A small-molecule ligand and the protein it binds are described below.
Small molecule (SMILES): CC(C)C[C@H](NC(=O)[C@H](CCCN=C(N)N)NC(=O)[C@H](CCCNC(=N)NCCCN)NC(=O)[C@@H](NC(=O)[C@H](CO)NC(=O)[C@H](CC(C)C)NC(=O)[C@H](CC(=O)O)NC(=O)[C@H](Cc1ccccc1)NC(=O)[C@@H](N)CCC(N)=O)[C@@H](C)O)C(=O)N[C@H](C=O)CCCCN

Binding-site contacts:
Ligand atom O contacts residue GLN38 of chain 1.C at 3.5 Å.
Ligand atom NH2 contacts residue ASP85 of chain 1.C at 2.8 Å (salt-bridge).
Ligand atom CB contacts residue GLU154 of chain 1.D at 3.2 Å.
Ligand atom CD contacts residue THR40 of chain 1.C at 3.5 Å.
Ligand atom CG contacts residue TYR87 of chain 1.C at 3.4 Å (hydrophobic).
Ligand atom CG2 contacts residue PRO173 of chain 1.D at 3.6 Å (hydrophobic).
Ligand atom CA contacts residue ASP85 of chain 1.C at 3.3 Å.
Ligand atom C02 contacts residue GLN111 of chain 1.D at 3.7 Å.
Ligand atom C contacts residue ASP85 of chain 1.C at 3.5 Å.
Ligand atom CD contacts residue ASP85 of chain 1.C at 3.6 Å.
Ligand atom CD2 contacts residue TYR87 of chain 1.C at 3.3 Å (hydrophobic).
Ligand atom CD2 contacts residue ILE92 of chain 1.D at 3.6 Å (hydrophobic).
Ligand atom CG contacts residue ILE92 of chain 1.D at 3.6 Å (hydrophobic).
Ligand atom CG contacts residue THR40 of chain 1.C at 3.5 Å.
Ligand atom NH1 contacts residue GLN111 of chain 1.D at 3.0 Å (h-bond).
Ligand atom CZ contacts residue ASP85 of chain 1.C at 3.6 Å.
Ligand atom OG contacts residue GLU154 of chain 1.D at 3.0 Å (salt-bridge).
Ligand atom CD contacts residue GLY42 of chain 1.C at 3.3 Å.
Ligand atom CG contacts residue ASP85 of chain 1.C at 3.6 Å.
Ligand atom N contacts residue ASP85 of chain 1.C at 2.8 Å (salt-bridge).
Ligand atom O contacts residue LYS103 of chain 1.C at 3.0 Å (salt-bridge).
Ligand atom O contacts residue ASN41 of chain 1.C at 2.8 Å (h-bond).
Ligand atom NE contacts residue ILE92 of chain 1.D at 3.3 Å.
Ligand atom NH2 contacts residue ALA84 of chain 1.C at 3.1 Å.
Ligand atom O contacts residue ASN41 of chain 1.C at 3.4 Å (h-bond).
Ligand atom NH1 contacts residue GLY42 of chain 1.C at 3.4 Å (h-bond).
Ligand atom CE2 contacts residue GLN39 of chain 1.D at 3.6 Å.
Ligand atom CG contacts residue PRO41 of chain 1.D at 3.6 Å (hydrophobic).
Ligand atom NH1 contacts residue TYR94 of chain 1.D at 3.5 Å (h-bond).
Ligand atom CD1 contacts residue THR90 of chain 1.D at 3.4 Å.
Ligand atom CZ contacts residue GLN39 of chain 1.D at 3.4 Å.
Ligand atom NH1 contacts residue THR40 of chain 1.C at 3.2 Å (h-bond).
Ligand atom CZ contacts residue GLN111 of chain 1.D at 3.4 Å.
Ligand atom NH2 contacts residue GLN111 of chain 1.D at 2.6 Å (h-bond).
Ligand atom NE contacts residue ASP85 of chain 1.C at 2.8 Å (salt-bridge).
Ligand atom CB contacts residue SER40 of chain 1.D at 3.6 Å.
Ligand atom NE2 contacts residue PRO41 of chain 1.D at 3.4 Å.
Ligand atom CE1 contacts residue GLN39 of chain 1.D at 3.2 Å.
Ligand atom O contacts residue PRO41 of chain 1.D at 3.3 Å.
Ligand atom CD1 contacts residue GLN39 of chain 1.D at 3.5 Å.

Sequence of chain 1.C:
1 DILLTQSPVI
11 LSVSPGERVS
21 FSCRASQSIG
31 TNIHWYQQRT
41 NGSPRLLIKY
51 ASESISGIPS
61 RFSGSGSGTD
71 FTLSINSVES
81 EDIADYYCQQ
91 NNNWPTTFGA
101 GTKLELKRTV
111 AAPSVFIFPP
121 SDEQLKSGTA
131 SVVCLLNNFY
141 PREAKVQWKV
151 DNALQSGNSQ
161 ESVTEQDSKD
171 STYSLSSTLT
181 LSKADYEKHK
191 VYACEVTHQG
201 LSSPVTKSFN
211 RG

Sequence of chain 1.D:
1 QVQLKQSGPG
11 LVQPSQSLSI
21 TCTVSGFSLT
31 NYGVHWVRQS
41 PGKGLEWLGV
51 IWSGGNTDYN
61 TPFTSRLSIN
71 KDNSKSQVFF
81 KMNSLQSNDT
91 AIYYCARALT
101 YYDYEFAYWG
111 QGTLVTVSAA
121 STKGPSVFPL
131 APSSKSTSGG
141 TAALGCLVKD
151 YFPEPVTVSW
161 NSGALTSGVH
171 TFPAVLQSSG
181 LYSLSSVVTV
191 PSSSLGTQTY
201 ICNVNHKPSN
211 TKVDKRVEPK